Binding-site contacts:
Ligand atom OAE contacts residue SER350 of chain 1.A at 3.7 Å.
Ligand atom CAD contacts residue TYR383 of chain 1.A at 3.5 Å (hydrophobic).
Ligand atom NAC contacts residue TYR325 of chain 1.A at 3.6 Å.
Ligand atom NAC contacts residue SER350 of chain 1.A at 4.4 Å.
Ligand atom CAA contacts residue SER350 of chain 1.A at 3.8 Å.
Ligand atom CAB contacts residue TYR325 of chain 1.A at 2.8 Å (hydrophobic).
Ligand atom CAA contacts residue GLY349 of chain 1.A at 3.4 Å.
Ligand atom NAC contacts residue TYR383 of chain 1.A at 3.7 Å.
Ligand atom CAA contacts residue TYR325 of chain 1.A at 3.7 Å (hydrophobic).
Ligand atom OAE contacts residue TYR325 of chain 1.A at 3.9 Å.
Ligand atom CAA contacts residue TYR383 of chain 1.A at 3.5 Å (hydrophobic).
Ligand atom CAB contacts residue TYR383 of chain 1.A at 3.6 Å (hydrophobic).
Ligand atom CAA contacts residue TRP347 of chain 1.A at 4.2 Å (hydrophobic).

A small-molecule ligand and the protein it binds are described below.
Small molecule (SMILES): C[N+](C)(C)[O-]

Sequence of chain 1.A:
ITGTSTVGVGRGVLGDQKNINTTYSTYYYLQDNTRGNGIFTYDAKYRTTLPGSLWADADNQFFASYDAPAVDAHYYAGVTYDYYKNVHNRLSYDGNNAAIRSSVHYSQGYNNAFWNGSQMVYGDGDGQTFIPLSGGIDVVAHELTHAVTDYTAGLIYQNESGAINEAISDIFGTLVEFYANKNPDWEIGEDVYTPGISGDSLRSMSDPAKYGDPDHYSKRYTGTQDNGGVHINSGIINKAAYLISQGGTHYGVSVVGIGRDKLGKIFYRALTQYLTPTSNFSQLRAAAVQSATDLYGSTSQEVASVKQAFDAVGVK